Sequence of chain 1.P:
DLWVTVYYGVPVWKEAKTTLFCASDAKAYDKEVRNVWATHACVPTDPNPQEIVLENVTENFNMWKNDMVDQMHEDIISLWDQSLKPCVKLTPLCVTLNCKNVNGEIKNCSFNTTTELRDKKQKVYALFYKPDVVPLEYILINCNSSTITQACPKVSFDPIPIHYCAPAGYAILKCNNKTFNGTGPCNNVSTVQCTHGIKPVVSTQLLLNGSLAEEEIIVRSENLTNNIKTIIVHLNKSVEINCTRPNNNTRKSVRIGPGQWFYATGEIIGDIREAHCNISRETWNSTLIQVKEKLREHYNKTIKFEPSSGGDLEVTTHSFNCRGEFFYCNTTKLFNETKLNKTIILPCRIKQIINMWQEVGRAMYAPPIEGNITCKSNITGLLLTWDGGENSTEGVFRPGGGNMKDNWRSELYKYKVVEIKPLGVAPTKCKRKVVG

Binding-site contacts:
Ligand atom O5 contacts residue SER300 of chain 1.P at 4.4 Å.
Ligand atom C8 contacts residue ASN271 of chain 1.P at 3.5 Å.
Ligand atom C3 contacts residue NAG1 of chain 1.NA at 4.3 Å.
Ligand atom C2 contacts residue ASN448 of chain 1.P at 2.5 Å.
Ligand atom C1 contacts residue ASN448 of chain 1.P at 1.4 Å.
Ligand atom N2 contacts residue ASN448 of chain 1.P at 3.0 Å (h-bond).
Ligand atom C3 contacts residue ASN448 of chain 1.P at 3.8 Å.
Ligand atom C7 contacts residue ASN448 of chain 1.P at 3.8 Å.
Ligand atom N2 contacts residue ASN271 of chain 1.P at 4.2 Å.
Ligand atom C8 contacts residue NAG1 of chain 1.NA at 3.3 Å.
Ligand atom N2 contacts residue NAG1 of chain 1.NA at 3.3 Å (h-bond).
Ligand atom O5 contacts residue ASN448 of chain 1.P at 2.3 Å (h-bond).
Ligand atom C8 contacts residue LYS261 of chain 1.P at 4.5 Å.
Ligand atom C7 contacts residue ASN271 of chain 1.P at 4.1 Å.
Ligand atom O6 contacts residue ASN448 of chain 1.P at 4.5 Å.
Ligand atom O6 contacts residue GLU302 of chain 1.P at 3.7 Å.
Ligand atom C2 contacts residue NAG1 of chain 1.NA at 4.3 Å.
Ligand atom O7 contacts residue ASN448 of chain 1.P at 4.3 Å.
Ligand atom C4 contacts residue ASN448 of chain 1.P at 4.2 Å.
Ligand atom C7 contacts residue NAG1 of chain 1.NA at 3.9 Å.
Ligand atom C5 contacts residue ASN448 of chain 1.P at 3.7 Å.

A small-molecule ligand and the protein it binds are described below.
Small molecule (SMILES): CC(=O)N[C@@H]1[C@@H](O)[C@H](O)[C@@H](CO)O[C@H]1O